Sequence of chain 3.G:
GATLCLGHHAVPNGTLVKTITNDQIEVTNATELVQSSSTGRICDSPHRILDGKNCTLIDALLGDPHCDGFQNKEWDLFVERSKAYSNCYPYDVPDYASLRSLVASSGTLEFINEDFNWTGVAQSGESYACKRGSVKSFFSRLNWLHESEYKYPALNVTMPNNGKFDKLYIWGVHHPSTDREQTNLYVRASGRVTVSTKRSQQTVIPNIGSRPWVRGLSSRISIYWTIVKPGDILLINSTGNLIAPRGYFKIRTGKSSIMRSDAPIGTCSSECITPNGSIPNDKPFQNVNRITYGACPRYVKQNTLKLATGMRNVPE

Binding-site contacts:
Ligand atom O1A contacts residue TYR131 of chain 3.G at 2.5 Å (h-bond).
Ligand atom O9 contacts residue HIS177 of chain 3.G at 2.6 Å (h-bond).
Ligand atom C4 contacts residue GLU129 of chain 3.G at 4.0 Å.
Ligand atom O1B contacts residue SER130 of chain 3.G at 2.9 Å (h-bond).
Ligand atom O10 contacts residue LEU188 of chain 3.G at 3.2 Å.
Ligand atom C9 contacts residue TYR92 of chain 3.G at 3.8 Å (hydrophobic).
Ligand atom O7 contacts residue LEU188 of chain 3.G at 3.6 Å.
Ligand atom C6 contacts residue TRP147 of chain 3.G at 4.0 Å (hydrophobic).
Ligand atom O8 contacts residue TYR92 of chain 3.G at 4.0 Å.
Ligand atom C1 contacts residue SER130 of chain 3.G at 3.2 Å.
Ligand atom C5 contacts residue GLU129 of chain 3.G at 3.8 Å.
Ligand atom N5 contacts residue GLU129 of chain 3.G at 2.8 Å (salt-bridge).
Ligand atom O1A contacts residue SER130 of chain 3.G at 2.9 Å (h-bond).
Ligand atom C10 contacts residue LEU188 of chain 3.G at 4.0 Å (hydrophobic).
Ligand atom C8 contacts residue TRP147 of chain 3.G at 4.0 Å (hydrophobic).
Ligand atom O8 contacts residue TRP147 of chain 3.G at 4.1 Å.
Ligand atom C7 contacts residue TRP147 of chain 3.G at 3.7 Å (hydrophobic).
Ligand atom C9 contacts residue HIS177 of chain 3.G at 3.2 Å.
Ligand atom O9 contacts residue SER222 of chain 3.G at 3.4 Å (h-bond).
Ligand atom C1 contacts residue TYR131 of chain 3.G at 3.6 Å (hydrophobic).
Ligand atom C7 contacts residue LEU188 of chain 3.G at 3.8 Å (hydrophobic).
Ligand atom C8 contacts residue GLU184 of chain 3.G at 3.6 Å.
Ligand atom C9 contacts residue GLU184 of chain 3.G at 3.8 Å.
Ligand atom O9 contacts residue TRP147 of chain 3.G at 3.8 Å.
Ligand atom C6 contacts residue GLU129 of chain 3.G at 4.2 Å.
Ligand atom C4 contacts residue LEU220 of chain 3.G at 4.0 Å (hydrophobic).
Ligand atom O1B contacts residue LEU220 of chain 3.G at 3.3 Å.
Ligand atom C6 contacts residue LEU220 of chain 3.G at 3.5 Å (hydrophobic).
Ligand atom O7 contacts residue GLU184 of chain 3.G at 4.0 Å.
Ligand atom C11 contacts residue GLY128 of chain 3.G at 3.6 Å.
Ligand atom C9 contacts residue LEU188 of chain 3.G at 3.4 Å (hydrophobic).
Ligand atom C11 contacts residue GLU129 of chain 3.G at 3.4 Å.
Ligand atom O4 contacts residue LEU220 of chain 3.G at 3.2 Å.
Ligand atom C1 contacts residue LEU220 of chain 3.G at 4.1 Å (hydrophobic).
Ligand atom C8 contacts residue LEU188 of chain 3.G at 4.1 Å (hydrophobic).
Ligand atom O4 contacts residue LYS139 of chain 3.G at 3.8 Å.
Ligand atom C10 contacts residue GLU129 of chain 3.G at 3.6 Å.
Ligand atom C9 contacts residue TRP147 of chain 3.G at 3.7 Å (hydrophobic).
Ligand atom O9 contacts residue TYR92 of chain 3.G at 2.5 Å (h-bond).
Ligand atom O4 contacts residue GLY219 of chain 3.G at 4.0 Å.

This protein binds this small molecule.
Small molecule (SMILES): CC(=O)N[C@@H]1[C@@H](O)[C@H](O[C@@H]2O[C@H](CO[C@]3(C(=O)O)C[C@H](O)[C@@H](NC(C)=O)[C@H]([C@H](O)[C@H](O)CO)O3)[C@H](O)[C@H](O)[C@H]2O)[C@@H](CO)O[C@H]1O